The protein below binds the small molecule below.
Small molecule (SMILES): Cc1cc(CCCOc2c(C)cc(-c3noc(C(F)(F)F)n3)cc2C)on1

Sequence of chain 6.C:
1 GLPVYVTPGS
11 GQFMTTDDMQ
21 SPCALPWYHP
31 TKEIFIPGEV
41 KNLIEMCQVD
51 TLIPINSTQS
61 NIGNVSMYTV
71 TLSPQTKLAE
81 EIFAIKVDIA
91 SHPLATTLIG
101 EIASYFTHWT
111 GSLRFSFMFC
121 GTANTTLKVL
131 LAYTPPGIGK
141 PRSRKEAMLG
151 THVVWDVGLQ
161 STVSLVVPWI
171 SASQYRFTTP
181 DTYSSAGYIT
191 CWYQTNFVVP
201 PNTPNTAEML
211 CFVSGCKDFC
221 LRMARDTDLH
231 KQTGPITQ

Binding-site contacts:
Ligand atom O1 contacts residue MET214 of chain 6.A at 3.5 Å (h-bond).
Ligand atom O1A contacts residue TYR144 of chain 6.A at 3.1 Å.
Ligand atom CM4 contacts residue PHE179 of chain 6.A at 3.8 Å (hydrophobic).
Ligand atom N1A contacts residue TYR144 of chain 6.A at 3.1 Å.
Ligand atom C5B contacts residue LEU181 of chain 6.A at 3.4 Å (hydrophobic).
Ligand atom F3 contacts residue SER167 of chain 6.A at 3.8 Å.
Ligand atom N1A contacts residue PHE179 of chain 6.A at 3.7 Å.
Ligand atom C3A contacts residue TYR144 of chain 6.A at 3.4 Å (hydrophobic).
Ligand atom N3A contacts residue PHE179 of chain 6.A at 3.2 Å.
Ligand atom C1C contacts residue MET214 of chain 6.A at 3.5 Å (hydrophobic).
Ligand atom C4 contacts residue TYR190 of chain 6.A at 3.4 Å (hydrophobic).
Ligand atom C5 contacts residue MET214 of chain 6.A at 3.5 Å (hydrophobic).
Ligand atom CM4 contacts residue TYR142 of chain 6.A at 3.5 Å (hydrophobic).
Ligand atom C1B contacts residue ILE98 of chain 6.A at 3.6 Å (hydrophobic).
Ligand atom C2A contacts residue TYR144 of chain 6.A at 3.5 Å (hydrophobic).
Ligand atom O1B contacts residue ILE98 of chain 6.A at 3.0 Å.
Ligand atom N3A contacts residue TYR144 of chain 6.A at 3.7 Å.
Ligand atom N1A contacts residue LEU181 of chain 6.A at 3.7 Å.
Ligand atom CM2 contacts residue ILE122 of chain 6.A at 3.5 Å (hydrophobic).
Ligand atom F3 contacts residue TYR142 of chain 6.A at 2.8 Å.
Ligand atom CM6 contacts residue TYR144 of chain 6.A at 3.3 Å (hydrophobic).
Ligand atom F2 contacts residue TYR142 of chain 6.A at 3.6 Å.
Ligand atom CM3 contacts residue TYR190 of chain 6.A at 3.5 Å (hydrophobic).
Ligand atom C5B contacts residue TYR144 of chain 6.A at 3.5 Å (hydrophobic).
Ligand atom CM6 contacts residue MET214 of chain 6.A at 3.5 Å (hydrophobic).
Ligand atom C4B contacts residue LEU181 of chain 6.A at 3.5 Å (hydrophobic).
Ligand atom CM6 contacts residue LEU184 of chain 6.A at 3.0 Å (hydrophobic).
Ligand atom F1 contacts residue TYR142 of chain 6.A at 3.6 Å.
Ligand atom C2A contacts residue PHE179 of chain 6.A at 3.6 Å (hydrophobic).
Ligand atom CM3 contacts residue ASN212 of chain 6.A at 3.5 Å.
Ligand atom F3 contacts residue ALA166 of chain 6.A at 2.8 Å.
Ligand atom F3 contacts residue MET143 of chain 6.A at 3.3 Å.
Ligand atom F2 contacts residue PHE179 of chain 6.A at 3.3 Å.
Ligand atom F3 contacts residue TYR144 of chain 6.A at 2.9 Å.
Ligand atom C3A contacts residue PHE179 of chain 6.A at 3.4 Å (hydrophobic).
Ligand atom C6B contacts residue LEU181 of chain 6.A at 3.4 Å (hydrophobic).
Ligand atom C1B contacts residue LEU181 of chain 6.A at 3.7 Å (hydrophobic).
Ligand atom F1 contacts residue LEU217 of chain 6.A at 3.4 Å.
Ligand atom F2 contacts residue VAL168 of chain 6.A at 2.6 Å.
Ligand atom F1 contacts residue PHE179 of chain 6.A at 3.8 Å.

Sequence of chain 6.A:
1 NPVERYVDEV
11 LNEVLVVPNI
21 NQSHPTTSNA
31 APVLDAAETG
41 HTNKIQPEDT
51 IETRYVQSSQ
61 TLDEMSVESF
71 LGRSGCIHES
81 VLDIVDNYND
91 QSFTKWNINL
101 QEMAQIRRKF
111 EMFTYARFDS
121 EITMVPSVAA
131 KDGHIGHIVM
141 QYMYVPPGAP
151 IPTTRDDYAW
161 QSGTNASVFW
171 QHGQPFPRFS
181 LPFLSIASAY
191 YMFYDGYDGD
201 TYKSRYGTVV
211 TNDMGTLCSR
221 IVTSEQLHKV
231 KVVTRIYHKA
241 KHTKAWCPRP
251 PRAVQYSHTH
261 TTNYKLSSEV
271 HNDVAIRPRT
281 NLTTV